Binding-site contacts:
Ligand atom O6 contacts residue ASP204 of chain 2.B at 3.5 Å (salt-bridge).
Ligand atom C9 contacts residue SER90 of chain 2.B at 3.7 Å.
Ligand atom N7 contacts residue CYS91 of chain 2.B at 3.8 Å.
Ligand atom O2' contacts residue ARG87 of chain 2.B at 3.0 Å (salt-bridge).
Ligand atom O6 contacts residue GLY92 of chain 2.B at 3.5 Å.
Ligand atom O2' contacts residue GLU179 of chain 2.B at 3.6 Å.
Ligand atom O2' contacts residue SO41 of chain 2.F at 2.8 Å (h-bond).
Ligand atom N3 contacts residue PHE159 of chain 2.B at 3.8 Å.
Ligand atom C1' contacts residue SO41 of chain 2.F at 3.1 Å.
Ligand atom C3' contacts residue SO41 of chain 2.F at 3.4 Å.
Ligand atom O3' contacts residue GLU181 of chain 2.B at 2.7 Å (salt-bridge).
Ligand atom O2' contacts residue MET180 of chain 2.B at 3.5 Å (h-bond).
Ligand atom O3' contacts residue SO41 of chain 2.F at 2.5 Å (h-bond).
Ligand atom N3 contacts residue GLU179 of chain 2.B at 3.5 Å.
Ligand atom O2' contacts residue GLU181 of chain 2.B at 2.6 Å (salt-bridge).
Ligand atom C5 contacts residue VAL178 of chain 2.B at 3.5 Å (hydrophobic).
Ligand atom C2' contacts residue GLU181 of chain 2.B at 3.7 Å.
Ligand atom O3' contacts residue MET64 of chain 2.B at 3.6 Å.
Ligand atom N1 contacts residue VAL178 of chain 2.B at 3.4 Å.
Ligand atom N3 contacts residue MET180 of chain 2.B at 3.4 Å.
Ligand atom C2 contacts residue VAL178 of chain 2.B at 3.5 Å (hydrophobic).
Ligand atom C4' contacts residue ARG43 of chain 1.B at 3.8 Å.
Ligand atom C6 contacts residue VAL178 of chain 2.B at 3.5 Å (hydrophobic).
Ligand atom O5' contacts residue PHE159 of chain 2.B at 3.6 Å.
Ligand atom C2 contacts residue PHE159 of chain 2.B at 3.7 Å (hydrophobic).
Ligand atom C3' contacts residue GLU181 of chain 2.B at 3.6 Å.
Ligand atom C5' contacts residue HIS4 of chain 1.B at 3.5 Å.
Ligand atom C1' contacts residue SER90 of chain 2.B at 3.6 Å.
Ligand atom C4' contacts residue SO41 of chain 2.F at 3.2 Å.
Ligand atom N7 contacts residue GLY92 of chain 2.B at 3.8 Å.
Ligand atom O4' contacts residue SO41 of chain 2.F at 3.2 Å (h-bond).
Ligand atom N8 contacts residue SER90 of chain 2.B at 3.3 Å (h-bond).
Ligand atom N3 contacts residue VAL178 of chain 2.B at 3.6 Å.
Ligand atom C3' contacts residue MET180 of chain 2.B at 3.6 Å (hydrophobic).
Ligand atom C2' contacts residue MET180 of chain 2.B at 3.7 Å (hydrophobic).
Ligand atom C5' contacts residue MET64 of chain 2.B at 3.8 Å (hydrophobic).
Ligand atom C4 contacts residue VAL178 of chain 2.B at 3.5 Å (hydrophobic).
Ligand atom O4' contacts residue SER90 of chain 2.B at 3.8 Å.
Ligand atom C2' contacts residue SO41 of chain 2.F at 3.5 Å.
Ligand atom O5' contacts residue HIS4 of chain 1.B at 2.9 Å (h-bond).

Sequence of chain 2.B:
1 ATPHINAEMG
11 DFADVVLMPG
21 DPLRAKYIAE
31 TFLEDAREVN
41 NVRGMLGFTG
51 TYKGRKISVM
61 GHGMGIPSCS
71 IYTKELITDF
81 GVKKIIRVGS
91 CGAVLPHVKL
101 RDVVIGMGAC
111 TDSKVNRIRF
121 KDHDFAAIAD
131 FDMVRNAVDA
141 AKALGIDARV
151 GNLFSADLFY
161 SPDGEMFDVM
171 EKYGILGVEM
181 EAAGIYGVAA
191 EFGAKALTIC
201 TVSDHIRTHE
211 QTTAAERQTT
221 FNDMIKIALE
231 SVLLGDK

Sequence of chain 1.B:
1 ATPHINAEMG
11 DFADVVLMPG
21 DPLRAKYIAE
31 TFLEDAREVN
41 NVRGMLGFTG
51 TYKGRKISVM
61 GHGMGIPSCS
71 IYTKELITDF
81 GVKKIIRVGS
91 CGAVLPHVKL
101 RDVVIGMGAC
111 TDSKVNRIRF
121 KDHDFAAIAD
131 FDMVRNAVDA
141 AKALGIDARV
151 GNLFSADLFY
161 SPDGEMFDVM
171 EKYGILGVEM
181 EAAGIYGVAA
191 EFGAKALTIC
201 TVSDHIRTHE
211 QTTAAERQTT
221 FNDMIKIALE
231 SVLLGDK

The small molecule below binds the protein below.
Small molecule (SMILES): O=c1[nH]cnc2c([C@@H]3O[C@H](CO)[C@@H](O)[C@H]3O)n[nH]c12